Sequence of chain 38.A:
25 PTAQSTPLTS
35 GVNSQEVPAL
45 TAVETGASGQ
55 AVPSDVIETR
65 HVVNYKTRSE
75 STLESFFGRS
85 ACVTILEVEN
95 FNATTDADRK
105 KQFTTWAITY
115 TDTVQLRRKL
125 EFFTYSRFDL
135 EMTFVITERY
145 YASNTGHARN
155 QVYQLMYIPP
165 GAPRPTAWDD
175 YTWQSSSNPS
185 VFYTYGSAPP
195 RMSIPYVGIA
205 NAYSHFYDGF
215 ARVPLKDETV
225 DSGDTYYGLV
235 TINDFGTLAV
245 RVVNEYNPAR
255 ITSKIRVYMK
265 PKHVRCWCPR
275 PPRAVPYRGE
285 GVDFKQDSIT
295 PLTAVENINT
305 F

Sequence of chain 37.A:
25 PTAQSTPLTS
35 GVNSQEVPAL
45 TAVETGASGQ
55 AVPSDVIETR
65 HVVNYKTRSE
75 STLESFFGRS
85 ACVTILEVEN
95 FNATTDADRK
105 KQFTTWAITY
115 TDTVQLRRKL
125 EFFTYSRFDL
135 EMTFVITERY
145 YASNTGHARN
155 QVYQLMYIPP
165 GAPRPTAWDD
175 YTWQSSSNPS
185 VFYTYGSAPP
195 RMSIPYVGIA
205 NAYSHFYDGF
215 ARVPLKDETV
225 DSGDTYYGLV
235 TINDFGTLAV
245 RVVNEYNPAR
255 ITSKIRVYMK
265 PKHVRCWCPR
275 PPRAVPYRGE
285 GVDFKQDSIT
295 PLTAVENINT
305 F

Binding-site contacts:
Ligand atom O1A contacts residue ASN148 of chain 38.A at 4.3 Å.
Ligand atom C6 contacts residue ALA146 of chain 38.A at 4.2 Å (hydrophobic).
Ligand atom O1A contacts residue SER147 of chain 38.A at 3.1 Å (h-bond).
Ligand atom O4 contacts residue ASN251 of chain 37.A at 4.1 Å.
Ligand atom C7 contacts residue TYR145 of chain 38.A at 3.9 Å (hydrophobic).
Ligand atom O4 contacts residue PRO252 of chain 37.A at 3.6 Å.
Ligand atom C11 contacts residue TYR145 of chain 38.A at 3.7 Å (hydrophobic).
Ligand atom O1B contacts residue PRO252 of chain 37.A at 3.3 Å.
Ligand atom O8 contacts residue ALA146 of chain 38.A at 3.3 Å.
Ligand atom O4 contacts residue TYR145 of chain 38.A at 4.2 Å.
Ligand atom O1B contacts residue ALA146 of chain 38.A at 4.3 Å.
Ligand atom C11 contacts residue ARG143 of chain 38.A at 4.0 Å.
Ligand atom O4 contacts residue TYR250 of chain 37.A at 3.4 Å.
Ligand atom N5 contacts residue TYR250 of chain 37.A at 4.4 Å.
Ligand atom C4 contacts residue TYR145 of chain 38.A at 3.6 Å (hydrophobic).
Ligand atom O1B contacts residue SER147 of chain 38.A at 2.7 Å (h-bond).
Ligand atom C6 contacts residue TYR145 of chain 38.A at 3.4 Å (hydrophobic).
Ligand atom O10 contacts residue TYR250 of chain 37.A at 2.8 Å (h-bond).
Ligand atom C10 contacts residue TYR145 of chain 38.A at 3.6 Å (hydrophobic).
Ligand atom C3 contacts residue PRO252 of chain 37.A at 3.8 Å (hydrophobic).
Ligand atom O1A contacts residue ALA146 of chain 38.A at 3.2 Å.
Ligand atom C1 contacts residue ALA146 of chain 38.A at 4.0 Å (hydrophobic).
Ligand atom C1 contacts residue PRO252 of chain 37.A at 4.0 Å (hydrophobic).
Ligand atom C8 contacts residue ALA146 of chain 38.A at 4.5 Å (hydrophobic).
Ligand atom C5 contacts residue TYR145 of chain 38.A at 3.3 Å (hydrophobic).
Ligand atom C9 contacts residue TYR145 of chain 38.A at 4.4 Å (hydrophobic).
Ligand atom C4 contacts residue PRO252 of chain 37.A at 3.7 Å (hydrophobic).
Ligand atom C11 contacts residue TYR250 of chain 37.A at 3.7 Å (hydrophobic).
Ligand atom C10 contacts residue TYR250 of chain 37.A at 3.5 Å (hydrophobic).
Ligand atom C1 contacts residue SER147 of chain 38.A at 3.6 Å.
Ligand atom N5 contacts residue TYR145 of chain 38.A at 2.6 Å (h-bond).

This small molecule binds to this protein.
Small molecule (SMILES): CC(=O)N[C@H]1[C@H]([C@H](O)[C@H](O)CO)O[C@@](O)(C(=O)O)C[C@@H]1O